Sequence of chain 1.B:
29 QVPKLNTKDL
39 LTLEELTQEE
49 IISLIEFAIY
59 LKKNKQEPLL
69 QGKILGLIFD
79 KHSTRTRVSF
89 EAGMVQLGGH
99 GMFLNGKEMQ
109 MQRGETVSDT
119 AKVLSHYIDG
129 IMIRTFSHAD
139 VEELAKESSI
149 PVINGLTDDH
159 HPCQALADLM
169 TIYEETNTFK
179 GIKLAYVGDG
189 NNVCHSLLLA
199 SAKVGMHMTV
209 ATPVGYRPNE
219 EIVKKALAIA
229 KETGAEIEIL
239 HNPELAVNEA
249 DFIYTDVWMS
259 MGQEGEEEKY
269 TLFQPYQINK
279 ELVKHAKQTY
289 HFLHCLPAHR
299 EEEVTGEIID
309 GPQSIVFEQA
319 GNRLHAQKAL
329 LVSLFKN

Binding-site contacts:
Ligand atom CD contacts residue ARG132 of chain 1.B at 4.2 Å.
Ligand atom CD contacts residue LEU154 of chain 1.B at 3.8 Å (hydrophobic).
Ligand atom OXT contacts residue LEU154 of chain 1.B at 3.7 Å.
Ligand atom C contacts residue MET259 of chain 1.B at 3.7 Å (hydrophobic).
Ligand atom CA contacts residue ASP254 of chain 1.B at 3.4 Å.
Ligand atom C contacts residue LEU154 of chain 1.B at 4.2 Å (hydrophobic).
Ligand atom CB contacts residue VAL191 of chain 1.B at 4.1 Å (hydrophobic).
Ligand atom N contacts residue VAL191 of chain 1.B at 4.3 Å.
Ligand atom N contacts residue ASN189 of chain 1.B at 3.5 Å (h-bond).
Ligand atom N contacts residue ASN190 of chain 1.B at 2.9 Å (h-bond).
Ligand atom OXT contacts residue SER258 of chain 1.B at 3.5 Å.
Ligand atom N contacts residue ASP254 of chain 1.B at 2.6 Å (salt-bridge).
Ligand atom CG contacts residue LEU294 of chain 1.B at 4.3 Å (hydrophobic).
Ligand atom OXT contacts residue MET259 of chain 1.B at 3.9 Å.
Ligand atom CA contacts residue ASN190 of chain 1.B at 3.9 Å.
Ligand atom CD contacts residue LEU294 of chain 1.B at 3.6 Å (hydrophobic).
Ligand atom CG contacts residue CP1 of chain 1.J at 4.2 Å.
Ligand atom O contacts residue MET259 of chain 1.B at 2.9 Å (h-bond).
Ligand atom CB contacts residue ASN190 of chain 1.B at 4.1 Å.
Ligand atom N contacts residue SER258 of chain 1.B at 2.8 Å (h-bond).
Ligand atom O contacts residue SER258 of chain 1.B at 3.4 Å.
Ligand atom CG contacts residue LEU154 of chain 1.B at 3.8 Å (hydrophobic).
Ligand atom CB contacts residue ASP254 of chain 1.B at 3.8 Å.
Ligand atom CD contacts residue HIS159 of chain 1.B at 4.0 Å.
Ligand atom CB contacts residue CYS293 of chain 1.B at 4.3 Å (hydrophobic).
Ligand atom CD contacts residue CP1 of chain 1.J at 3.3 Å.
Ligand atom CB contacts residue LEU154 of chain 1.B at 3.8 Å (hydrophobic).
Ligand atom CG contacts residue MET259 of chain 1.B at 3.9 Å (hydrophobic).
Ligand atom CD contacts residue CYS293 of chain 1.B at 4.5 Å (hydrophobic).
Ligand atom CA contacts residue VAL255 of chain 1.B at 4.2 Å (hydrophobic).
Ligand atom CA contacts residue SER258 of chain 1.B at 3.5 Å.
Ligand atom C contacts residue ASN190 of chain 1.B at 4.1 Å.
Ligand atom OXT contacts residue ASN190 of chain 1.B at 3.0 Å (h-bond).
Ligand atom C contacts residue SER258 of chain 1.B at 3.4 Å.

This small molecule binds to this protein.
Small molecule (SMILES): CCC[C@H](N)C(=O)O